Sequence of chain 33.D:
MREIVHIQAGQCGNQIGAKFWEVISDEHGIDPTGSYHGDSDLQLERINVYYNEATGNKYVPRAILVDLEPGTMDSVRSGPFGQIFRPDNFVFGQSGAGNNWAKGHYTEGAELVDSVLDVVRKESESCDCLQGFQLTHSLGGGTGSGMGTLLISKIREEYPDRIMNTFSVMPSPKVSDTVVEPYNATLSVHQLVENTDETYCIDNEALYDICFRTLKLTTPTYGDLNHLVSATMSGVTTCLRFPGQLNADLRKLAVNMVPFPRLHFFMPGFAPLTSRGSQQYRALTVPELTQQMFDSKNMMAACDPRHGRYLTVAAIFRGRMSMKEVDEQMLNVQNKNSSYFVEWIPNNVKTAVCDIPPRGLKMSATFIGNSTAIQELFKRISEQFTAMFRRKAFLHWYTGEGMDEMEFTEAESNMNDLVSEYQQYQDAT

A small-molecule ligand and the protein it binds are described below.
Small molecule (SMILES): CC(=O)O[C@H]1C(=O)[C@@]2(C)[C@H]([C@H](OC(=O)c3ccccc3)[C@]3(O)C[C@H](OC(=O)[C@H](O)[C@@H](NC(=O)c4ccccc4)c4ccccc4)C(C)=C1C3(C)C)[C@]1(OC(C)=O)CO[C@@H]1C[C@@H]2O

Binding-site contacts:
Ligand atom O01 contacts residue ARG276 of chain 33.D at 3.7 Å.
Ligand atom O13 contacts residue PRO358 of chain 33.D at 3.2 Å.
Ligand atom C06 contacts residue HIS227 of chain 33.D at 2.2 Å.
Ligand atom O06 contacts residue PRO272 of chain 33.D at 3.7 Å.
Ligand atom O12 contacts residue GLY360 of chain 33.D at 3.8 Å.
Ligand atom O10 contacts residue GLY360 of chain 33.D at 3.8 Å.
Ligand atom O05 contacts residue LEU361 of chain 33.D at 3.2 Å.
Ligand atom C42 contacts residue GLU27 of chain 33.D at 3.4 Å.
Ligand atom C14 contacts residue THR274 of chain 33.D at 3.6 Å.
Ligand atom C44 contacts residue LEU361 of chain 33.D at 3.1 Å (hydrophobic).
Ligand atom C04 contacts residue HIS227 of chain 33.D at 3.5 Å.
Ligand atom C16 contacts residue THR274 of chain 33.D at 3.6 Å.
Ligand atom C42 contacts residue VAL23 of chain 33.D at 3.2 Å (hydrophobic).
Ligand atom O14 contacts residue HIS227 of chain 33.D at 2.3 Å (h-bond).
Ligand atom C36 contacts residue HIS227 of chain 33.D at 3.4 Å.
Ligand atom O06 contacts residue THR274 of chain 33.D at 2.9 Å (h-bond).
Ligand atom C19 contacts residue THR274 of chain 33.D at 3.2 Å.
Ligand atom C41 contacts residue VAL23 of chain 33.D at 2.8 Å (hydrophobic).
Ligand atom O13 contacts residue ARG359 of chain 33.D at 3.3 Å (salt-bridge).
Ligand atom C47 contacts residue ARG276 of chain 33.D at 3.5 Å.
Ligand atom C28 contacts residue PRO358 of chain 33.D at 3.7 Å (hydrophobic).
Ligand atom C07 contacts residue HIS227 of chain 33.D at 2.4 Å.
Ligand atom C09 contacts residue HIS227 of chain 33.D at 3.6 Å.
Ligand atom C40 contacts residue VAL23 of chain 33.D at 3.7 Å (hydrophobic).
Ligand atom O06 contacts residue LEU273 of chain 33.D at 3.0 Å.
Ligand atom O07 contacts residue THR274 of chain 33.D at 3.7 Å.
Ligand atom C31 contacts residue HIS227 of chain 33.D at 3.6 Å.
Ligand atom C39 contacts residue ALA231 of chain 33.D at 3.7 Å (hydrophobic).
Ligand atom O06 contacts residue LEU215 of chain 33.D at 3.5 Å.
Ligand atom C05 contacts residue HIS227 of chain 33.D at 2.9 Å.
Ligand atom C15 contacts residue LEU273 of chain 33.D at 3.7 Å (hydrophobic).
Ligand atom C07 contacts residue ASP224 of chain 33.D at 3.6 Å.
Ligand atom C41 contacts residue GLU27 of chain 33.D at 3.3 Å.
Ligand atom C14 contacts residue LEU215 of chain 33.D at 3.3 Å (hydrophobic).
Ligand atom C08 contacts residue HIS227 of chain 33.D at 3.1 Å.
Ligand atom C15 contacts residue THR274 of chain 33.D at 3.8 Å.
Ligand atom C15 contacts residue PRO272 of chain 33.D at 3.3 Å (hydrophobic).
Ligand atom C16 contacts residue PRO272 of chain 33.D at 3.8 Å (hydrophobic).
Ligand atom C33 contacts residue GLU22 of chain 33.D at 3.7 Å.
Ligand atom C30 contacts residue HIS227 of chain 33.D at 3.2 Å.